The protein below binds the small molecule below.
Small molecule (SMILES): CC(=O)N[C@H]1[C@H](O[C@H]2[C@H](O)[C@@H](NC(C)=O)CO[C@@H]2CO)O[C@H](CO[C@H]2O[C@H](CO)[C@@H](O)[C@H](O)[C@@H]2O)[C@@H](O[C@H]2O[C@H](CO)[C@@H](O)[C@H](O)[C@@H]2O)[C@@H]1O[C@@H]1O[C@H](CS(=O)(=O)O)[C@@H](O)[C@H](O)[C@H]1O

Binding-site contacts:
Ligand atom C1 contacts residue GLU1057 of chain 1.A at 4.5 Å.
Ligand atom C7 contacts residue ASN914 of chain 1.A at 3.4 Å.
Ligand atom O3 contacts residue THR1058 of chain 1.A at 4.2 Å.
Ligand atom C8 contacts residue THR1055 of chain 1.A at 3.8 Å.
Ligand atom C7 contacts residue GLU1057 of chain 1.A at 4.2 Å.
Ligand atom C5 contacts residue GLU1057 of chain 1.A at 3.3 Å.
Ligand atom C2 contacts residue THR1058 of chain 1.A at 3.6 Å.
Ligand atom O4 contacts residue GLU1057 of chain 1.A at 4.2 Å.
Ligand atom C4 contacts residue ASN914 of chain 1.A at 4.3 Å.
Ligand atom C1 contacts residue ASN914 of chain 1.A at 1.4 Å.
Ligand atom C3 contacts residue ASN914 of chain 1.A at 3.8 Å.
Ligand atom C7 contacts residue VAL879 of chain 1.A at 4.4 Å (hydrophobic).
Ligand atom C6 contacts residue GLU1057 of chain 1.A at 3.0 Å.
Ligand atom O6 contacts residue GLU1057 of chain 1.A at 4.4 Å.
Ligand atom O5 contacts residue ASN914 of chain 1.A at 2.3 Å (h-bond).
Ligand atom C5 contacts residue ASN914 of chain 1.A at 3.6 Å.
Ligand atom O7 contacts residue ASN914 of chain 1.A at 3.4 Å (h-bond).
Ligand atom C3 contacts residue THR1055 of chain 1.A at 3.8 Å.
Ligand atom C7 contacts residue THR1055 of chain 1.A at 3.9 Å.
Ligand atom C2 contacts residue ASN914 of chain 1.A at 2.5 Å.
Ligand atom O5 contacts residue GLU1057 of chain 1.A at 3.8 Å.
Ligand atom O7 contacts residue GLU1057 of chain 1.A at 4.0 Å.
Ligand atom O7 contacts residue VAL879 of chain 1.A at 4.5 Å.
Ligand atom C8 contacts residue GLU1057 of chain 1.A at 3.9 Å.
Ligand atom O7 contacts residue THR1058 of chain 1.A at 3.7 Å.
Ligand atom N2 contacts residue THR1055 of chain 1.A at 3.0 Å (h-bond).
Ligand atom N2 contacts residue ASN914 of chain 1.A at 2.8 Å (h-bond).
Ligand atom C8 contacts residue VAL879 of chain 1.A at 4.4 Å (hydrophobic).
Ligand atom C2 contacts residue THR1055 of chain 1.A at 3.8 Å.
Ligand atom O2 contacts residue THR1058 of chain 1.A at 3.0 Å (h-bond).
Ligand atom C1 contacts residue THR1055 of chain 1.A at 4.0 Å.

Sequence of chain 1.A:
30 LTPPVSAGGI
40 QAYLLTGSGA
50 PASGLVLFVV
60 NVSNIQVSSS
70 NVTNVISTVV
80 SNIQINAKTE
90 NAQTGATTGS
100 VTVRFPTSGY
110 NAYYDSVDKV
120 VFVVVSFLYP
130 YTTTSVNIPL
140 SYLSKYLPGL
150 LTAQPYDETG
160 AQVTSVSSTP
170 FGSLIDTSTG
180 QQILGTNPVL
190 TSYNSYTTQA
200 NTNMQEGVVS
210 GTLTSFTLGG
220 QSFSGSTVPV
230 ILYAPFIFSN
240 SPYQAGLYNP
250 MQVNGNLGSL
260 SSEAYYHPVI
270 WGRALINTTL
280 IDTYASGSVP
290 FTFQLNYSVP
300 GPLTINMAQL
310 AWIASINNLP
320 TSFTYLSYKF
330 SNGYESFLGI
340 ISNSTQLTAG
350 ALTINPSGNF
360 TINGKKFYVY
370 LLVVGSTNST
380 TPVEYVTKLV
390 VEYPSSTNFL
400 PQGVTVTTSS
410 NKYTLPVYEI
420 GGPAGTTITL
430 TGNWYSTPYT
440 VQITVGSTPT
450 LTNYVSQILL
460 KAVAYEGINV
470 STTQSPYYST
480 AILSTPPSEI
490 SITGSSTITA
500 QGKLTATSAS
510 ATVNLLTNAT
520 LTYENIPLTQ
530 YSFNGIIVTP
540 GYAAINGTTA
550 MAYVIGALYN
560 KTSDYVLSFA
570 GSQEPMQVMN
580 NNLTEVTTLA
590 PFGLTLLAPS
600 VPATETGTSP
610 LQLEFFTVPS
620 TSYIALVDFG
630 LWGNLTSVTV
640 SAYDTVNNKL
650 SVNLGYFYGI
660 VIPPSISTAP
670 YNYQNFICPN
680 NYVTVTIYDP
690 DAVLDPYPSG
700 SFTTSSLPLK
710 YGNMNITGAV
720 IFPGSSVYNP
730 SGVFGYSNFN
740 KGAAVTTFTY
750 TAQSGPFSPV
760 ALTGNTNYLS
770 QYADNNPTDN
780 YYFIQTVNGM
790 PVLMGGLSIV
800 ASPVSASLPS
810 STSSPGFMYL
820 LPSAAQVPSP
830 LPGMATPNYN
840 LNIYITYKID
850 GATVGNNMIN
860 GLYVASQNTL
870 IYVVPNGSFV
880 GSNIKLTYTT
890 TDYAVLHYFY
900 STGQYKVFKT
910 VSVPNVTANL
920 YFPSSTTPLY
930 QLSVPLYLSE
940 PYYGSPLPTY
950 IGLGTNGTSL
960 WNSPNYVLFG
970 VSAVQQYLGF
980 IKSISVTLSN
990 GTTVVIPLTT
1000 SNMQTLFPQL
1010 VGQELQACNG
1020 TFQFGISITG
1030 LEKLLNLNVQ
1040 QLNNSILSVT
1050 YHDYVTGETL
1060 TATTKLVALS